Sequence of chain 2.A:
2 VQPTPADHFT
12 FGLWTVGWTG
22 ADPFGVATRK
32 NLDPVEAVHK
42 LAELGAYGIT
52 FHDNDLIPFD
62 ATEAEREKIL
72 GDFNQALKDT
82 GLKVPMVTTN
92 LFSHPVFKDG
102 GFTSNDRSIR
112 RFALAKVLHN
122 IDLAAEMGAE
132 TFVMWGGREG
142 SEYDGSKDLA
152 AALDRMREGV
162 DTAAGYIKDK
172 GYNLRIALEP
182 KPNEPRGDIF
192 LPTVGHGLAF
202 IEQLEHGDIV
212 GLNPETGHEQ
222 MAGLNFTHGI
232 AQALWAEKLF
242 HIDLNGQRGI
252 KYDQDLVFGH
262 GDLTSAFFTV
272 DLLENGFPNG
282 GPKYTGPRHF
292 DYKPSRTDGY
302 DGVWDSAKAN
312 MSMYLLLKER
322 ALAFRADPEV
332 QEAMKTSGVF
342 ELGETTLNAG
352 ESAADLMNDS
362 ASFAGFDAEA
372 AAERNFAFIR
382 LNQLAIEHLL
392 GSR

This small molecule binds to this protein.
Small molecule (SMILES): OC[C@H]1NC[C@H](O)[C@@H](O)[C@@H]1O

Sequence of chain 1.B:
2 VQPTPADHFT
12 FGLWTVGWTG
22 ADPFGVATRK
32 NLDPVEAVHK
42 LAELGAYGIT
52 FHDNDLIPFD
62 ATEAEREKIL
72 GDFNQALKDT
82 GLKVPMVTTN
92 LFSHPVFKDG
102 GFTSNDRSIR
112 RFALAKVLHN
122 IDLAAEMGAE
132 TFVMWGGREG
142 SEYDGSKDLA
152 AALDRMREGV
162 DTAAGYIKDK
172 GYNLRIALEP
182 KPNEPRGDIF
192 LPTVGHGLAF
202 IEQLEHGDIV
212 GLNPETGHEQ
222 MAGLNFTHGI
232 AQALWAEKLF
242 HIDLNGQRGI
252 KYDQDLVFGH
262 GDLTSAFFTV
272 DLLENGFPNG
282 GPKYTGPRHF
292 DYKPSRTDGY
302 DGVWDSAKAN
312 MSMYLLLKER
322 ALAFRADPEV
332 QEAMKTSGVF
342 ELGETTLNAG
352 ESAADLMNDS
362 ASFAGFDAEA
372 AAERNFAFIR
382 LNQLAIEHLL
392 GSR

Binding-site contacts:
Ligand atom O4 contacts residue MG1 of chain 1.G at 1.9 Å.
Ligand atom C4 contacts residue ASP292 of chain 1.B at 3.3 Å.
Ligand atom N5 contacts residue HIS53 of chain 1.B at 2.8 Å (h-bond).
Ligand atom C5 contacts residue GLU180 of chain 1.B at 4.1 Å.
Ligand atom O6 contacts residue HIS53 of chain 1.B at 2.8 Å (h-bond).
Ligand atom O4 contacts residue ASP244 of chain 1.B at 2.9 Å (salt-bridge).
Ligand atom C2 contacts residue TRP136 of chain 1.B at 3.9 Å (hydrophobic).
Ligand atom C6 contacts residue GLU180 of chain 1.B at 3.8 Å.
Ligand atom N5 contacts residue PHE93 of chain 1.B at 4.2 Å.
Ligand atom C3 contacts residue GLU180 of chain 1.B at 3.4 Å.
Ligand atom O6 contacts residue PHE93 of chain 1.B at 4.2 Å.
Ligand atom C6 contacts residue HIS53 of chain 1.B at 3.3 Å.
Ligand atom N5 contacts residue TRP136 of chain 1.B at 4.0 Å.
Ligand atom O3 contacts residue ASP292 of chain 1.B at 3.2 Å (salt-bridge).
Ligand atom O3 contacts residue MG1 of chain 1.G at 2.7 Å.
Ligand atom C6 contacts residue THR89 of chain 1.B at 3.9 Å.
Ligand atom O4 contacts residue GLU180 of chain 1.B at 2.7 Å (salt-bridge).
Ligand atom C1 contacts residue HIS53 of chain 1.B at 3.6 Å.
Ligand atom C6 contacts residue TRP136 of chain 1.B at 4.1 Å (hydrophobic).
Ligand atom C3 contacts residue GLU216 of chain 1.B at 3.9 Å.
Ligand atom O6 contacts residue TRP136 of chain 1.B at 3.6 Å.
Ligand atom O3 contacts residue GLU180 of chain 1.B at 2.6 Å (salt-bridge).
Ligand atom C5 contacts residue HIS53 of chain 1.B at 3.4 Å.
Ligand atom C1 contacts residue TRP136 of chain 1.B at 4.3 Å (hydrophobic).
Ligand atom C5 contacts residue ASP292 of chain 1.B at 4.0 Å.
Ligand atom O4 contacts residue GLU216 of chain 1.B at 3.8 Å.
Ligand atom O3 contacts residue GLU216 of chain 1.B at 3.1 Å (salt-bridge).
Ligand atom O3 contacts residue HIS219 of chain 1.B at 3.1 Å.
Ligand atom C4 contacts residue MG1 of chain 1.G at 2.9 Å.
Ligand atom C2 contacts residue ASP292 of chain 1.B at 4.0 Å.
Ligand atom C5 contacts residue MG1 of chain 1.G at 4.2 Å.
Ligand atom C3 contacts residue MG1 of chain 1.G at 3.0 Å.
Ligand atom C1 contacts residue TRP15 of chain 1.B at 4.1 Å (hydrophobic).
Ligand atom O2 contacts residue TRP136 of chain 1.B at 4.0 Å.
Ligand atom O2 contacts residue PHE25 of chain 2.A at 3.3 Å.
Ligand atom O4 contacts residue ASP292 of chain 1.B at 2.7 Å (salt-bridge).
Ligand atom C4 contacts residue GLU180 of chain 1.B at 3.0 Å.
Ligand atom C5 contacts residue TRP15 of chain 1.B at 4.1 Å (hydrophobic).
Ligand atom C3 contacts residue ASP292 of chain 1.B at 2.8 Å.
Ligand atom O6 contacts residue THR89 of chain 1.B at 3.6 Å (h-bond).